Binding-site contacts:
Ligand atom N7 contacts residue ALA87 of chain 1.D at 3.5 Å.
Ligand atom C8 contacts residue SER205 of chain 1.D at 3.4 Å.
Ligand atom C5A contacts residue PHE161 of chain 1.D at 3.6 Å (hydrophobic).
Ligand atom N7 contacts residue ASP206 of chain 1.D at 2.7 Å (salt-bridge).
Ligand atom C24 contacts residue PRO123 of chain 1.H at 3.4 Å (hydrophobic).
Ligand atom C6 contacts residue PHE161 of chain 1.D at 3.4 Å (hydrophobic).
Ligand atom C8 contacts residue ASP206 of chain 1.D at 3.6 Å.
Ligand atom C25 contacts residue HIS117 of chain 1.H at 3.6 Å.
Ligand atom N3 contacts residue GLU181 of chain 1.D at 3.5 Å.
Ligand atom C1A contacts residue MET19 of chain 1.D at 3.6 Å (hydrophobic).
Ligand atom O3A contacts residue ILE60 of chain 1.D at 3.4 Å.
Ligand atom C21 contacts residue PHE115 of chain 1.H at 3.7 Å (hydrophobic).
Ligand atom N7 contacts residue PHE161 of chain 1.D at 3.7 Å.
Ligand atom C3A contacts residue GLU183 of chain 1.D at 3.5 Å.
Ligand atom C24 contacts residue HIS117 of chain 1.H at 3.6 Å.
Ligand atom N6 contacts residue ILE162 of chain 1.D at 2.8 Å (h-bond).
Ligand atom C1A contacts residue PHE216 of chain 1.D at 3.6 Å (hydrophobic).
Ligand atom N7 contacts residue GLY88 of chain 1.D at 3.3 Å (h-bond).
Ligand atom C8 contacts residue GLY88 of chain 1.D at 3.5 Å.
Ligand atom C2 contacts residue PHE161 of chain 1.D at 3.7 Å (hydrophobic).
Ligand atom C10 contacts residue VAL86 of chain 1.D at 3.1 Å (hydrophobic).
Ligand atom C20 contacts residue PHE115 of chain 1.H at 3.7 Å (hydrophobic).
Ligand atom C2 contacts residue GLU160 of chain 1.D at 3.5 Å.
Ligand atom C8 contacts residue ALA87 of chain 1.D at 3.4 Å (hydrophobic).
Ligand atom O3A contacts residue ALA18 of chain 1.D at 3.6 Å.
Ligand atom C2A contacts residue GLU183 of chain 1.D at 3.5 Å.
Ligand atom N1 contacts residue ILE162 of chain 1.D at 2.9 Å (h-bond).
Ligand atom C2A contacts residue MET182 of chain 1.D at 3.7 Å (hydrophobic).
Ligand atom N1 contacts residue CYS180 of chain 1.D at 3.6 Å.
Ligand atom C5 contacts residue GLY88 of chain 1.D at 3.6 Å.
Ligand atom C9 contacts residue ALA87 of chain 1.D at 3.8 Å (hydrophobic).
Ligand atom C5 contacts residue PHE161 of chain 1.D at 3.4 Å (hydrophobic).
Ligand atom N6 contacts residue ASP206 of chain 1.D at 3.0 Å (salt-bridge).
Ligand atom C3A contacts residue MET182 of chain 1.D at 3.7 Å (hydrophobic).
Ligand atom N7 contacts residue SER205 of chain 1.D at 3.6 Å.
Ligand atom O3A contacts residue GLU183 of chain 1.D at 2.8 Å (salt-bridge).
Ligand atom N3 contacts residue MET182 of chain 1.D at 3.6 Å.
Ligand atom N6 contacts residue PHE161 of chain 1.D at 3.5 Å.
Ligand atom C2 contacts residue ILE162 of chain 1.D at 3.7 Å (hydrophobic).
Ligand atom N1 contacts residue PHE161 of chain 1.D at 3.5 Å.

Sequence of chain 1.H:
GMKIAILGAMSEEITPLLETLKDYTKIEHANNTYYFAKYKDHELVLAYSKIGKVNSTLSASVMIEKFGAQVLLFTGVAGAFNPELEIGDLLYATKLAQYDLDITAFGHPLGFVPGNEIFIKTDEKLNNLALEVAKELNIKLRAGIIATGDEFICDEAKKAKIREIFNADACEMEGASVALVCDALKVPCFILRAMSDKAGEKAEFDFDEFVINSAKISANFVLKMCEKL

Sequence of chain 1.D:
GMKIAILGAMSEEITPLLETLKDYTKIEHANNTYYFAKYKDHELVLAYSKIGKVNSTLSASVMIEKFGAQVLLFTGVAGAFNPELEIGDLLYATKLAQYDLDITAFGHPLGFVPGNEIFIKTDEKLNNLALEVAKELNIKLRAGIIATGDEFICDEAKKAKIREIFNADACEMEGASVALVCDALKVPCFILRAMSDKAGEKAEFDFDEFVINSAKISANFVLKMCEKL

This protein binds this small molecule.
Small molecule (SMILES): CCCCCCSC[C@H]1CN(Cc2c[nH]c3c(N)ncnc23)C[C@@H]1O